The small molecule below binds the protein below.
Small molecule (SMILES): CC(=O)N[C@H]1[C@H](O[C@H]2[C@H](O)[C@@H](NC(C)=O)CO[C@@H]2CO)O[C@H](CO)[C@@H](O)[C@@H]1O

Sequence of chain 1.L:
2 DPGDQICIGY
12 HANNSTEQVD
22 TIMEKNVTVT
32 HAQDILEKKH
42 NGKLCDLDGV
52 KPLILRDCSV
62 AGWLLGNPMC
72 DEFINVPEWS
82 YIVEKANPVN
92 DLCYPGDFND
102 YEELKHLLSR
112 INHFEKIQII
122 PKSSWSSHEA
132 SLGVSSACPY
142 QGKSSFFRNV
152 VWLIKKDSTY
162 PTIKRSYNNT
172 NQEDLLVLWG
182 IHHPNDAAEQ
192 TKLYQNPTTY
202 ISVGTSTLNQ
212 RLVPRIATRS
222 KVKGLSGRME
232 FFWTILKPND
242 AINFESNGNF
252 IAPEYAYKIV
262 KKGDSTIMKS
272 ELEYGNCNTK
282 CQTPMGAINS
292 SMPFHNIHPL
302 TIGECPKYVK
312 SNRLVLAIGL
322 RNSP

Binding-site contacts:
Ligand atom O5 contacts residue ASN27 of chain 1.L at 2.2 Å (h-bond).
Ligand atom O7 contacts residue ASN27 of chain 1.L at 4.1 Å.
Ligand atom C6 contacts residue GLN19 of chain 1.L at 4.5 Å.
Ligand atom C3 contacts residue ASN27 of chain 1.L at 3.6 Å.
Ligand atom C1 contacts residue ASN27 of chain 1.L at 1.4 Å.
Ligand atom C4 contacts residue ASN27 of chain 1.L at 4.1 Å.
Ligand atom C6 contacts residue ASN27 of chain 1.L at 4.4 Å.
Ligand atom O5 contacts residue GLN19 of chain 1.L at 4.0 Å.
Ligand atom C2 contacts residue ASN27 of chain 1.L at 2.2 Å.
Ligand atom N2 contacts residue ASN27 of chain 1.L at 2.8 Å (h-bond).
Ligand atom C7 contacts residue ASN27 of chain 1.L at 3.7 Å.
Ligand atom O3 contacts residue ASN27 of chain 1.L at 4.4 Å.
Ligand atom C5 contacts residue ASN27 of chain 1.L at 3.5 Å.